Sequence of chain 1.B:
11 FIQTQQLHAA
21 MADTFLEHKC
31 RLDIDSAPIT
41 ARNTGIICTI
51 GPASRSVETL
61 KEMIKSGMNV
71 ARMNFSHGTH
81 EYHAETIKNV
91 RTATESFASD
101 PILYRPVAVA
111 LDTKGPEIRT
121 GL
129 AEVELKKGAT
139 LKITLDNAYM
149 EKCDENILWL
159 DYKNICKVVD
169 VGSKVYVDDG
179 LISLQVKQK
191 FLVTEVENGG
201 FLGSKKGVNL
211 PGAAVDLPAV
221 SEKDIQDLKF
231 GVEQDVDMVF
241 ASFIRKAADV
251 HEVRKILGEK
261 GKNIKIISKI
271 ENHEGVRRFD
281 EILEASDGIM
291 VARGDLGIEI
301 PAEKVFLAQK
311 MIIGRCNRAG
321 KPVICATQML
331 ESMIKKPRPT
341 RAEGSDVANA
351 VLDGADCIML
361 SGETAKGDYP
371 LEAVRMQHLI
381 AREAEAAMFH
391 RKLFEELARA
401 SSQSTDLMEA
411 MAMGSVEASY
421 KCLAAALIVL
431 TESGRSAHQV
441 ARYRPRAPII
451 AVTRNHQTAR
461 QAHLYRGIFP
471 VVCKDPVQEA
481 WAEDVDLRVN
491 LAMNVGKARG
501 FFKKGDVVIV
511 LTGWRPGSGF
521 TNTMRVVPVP

Binding-site contacts:
Ligand atom O3 contacts residue GLU271 of chain 1.B at 3.1 Å (salt-bridge).
Ligand atom CB contacts residue MET290 of chain 1.B at 3.9 Å (hydrophobic).
Ligand atom C contacts residue GLY294 of chain 1.B at 3.8 Å.
Ligand atom CB contacts residue ALA292 of chain 1.B at 4.1 Å (hydrophobic).
Ligand atom CB contacts residue ARG72 of chain 1.B at 4.0 Å.
Ligand atom C contacts residue MN1 of chain 1.U at 2.8 Å.
Ligand atom O3 contacts residue ALA292 of chain 1.B at 4.3 Å.
Ligand atom O contacts residue ASP295 of chain 1.B at 3.9 Å.
Ligand atom CA contacts residue ALA292 of chain 1.B at 3.8 Å (hydrophobic).
Ligand atom CA contacts residue GLU271 of chain 1.B at 3.7 Å.
Ligand atom O contacts residue ALA292 of chain 1.B at 3.2 Å.
Ligand atom C contacts residue GLU271 of chain 1.B at 3.5 Å.
Ligand atom OXT contacts residue GLY294 of chain 1.B at 3.9 Å.
Ligand atom O contacts residue ARG293 of chain 1.B at 3.4 Å (salt-bridge).
Ligand atom O3 contacts residue LYS269 of chain 1.B at 3.0 Å (salt-bridge).
Ligand atom O3 contacts residue ASP295 of chain 1.B at 3.8 Å.
Ligand atom C contacts residue ALA292 of chain 1.B at 3.6 Å (hydrophobic).
Ligand atom OXT contacts residue ASP295 of chain 1.B at 2.8 Å (salt-bridge).
Ligand atom OXT contacts residue MN1 of chain 1.U at 2.0 Å.
Ligand atom CA contacts residue THR327 of chain 1.B at 4.0 Å.
Ligand atom O contacts residue MN1 of chain 1.U at 4.1 Å.
Ligand atom CA contacts residue MN1 of chain 1.U at 2.8 Å.
Ligand atom CB contacts residue LYS269 of chain 1.B at 3.7 Å.
Ligand atom OXT contacts residue GLU271 of chain 1.B at 2.7 Å (salt-bridge).
Ligand atom O contacts residue THR327 of chain 1.B at 2.6 Å (h-bond).
Ligand atom C contacts residue ARG293 of chain 1.B at 4.3 Å.
Ligand atom O3 contacts residue MN1 of chain 1.U at 1.9 Å.
Ligand atom CA contacts residue LYS269 of chain 1.B at 3.7 Å.
Ligand atom CB contacts residue THR327 of chain 1.B at 3.5 Å.
Ligand atom O contacts residue GLY294 of chain 1.B at 2.9 Å (h-bond).
Ligand atom CB contacts residue MN1 of chain 1.U at 4.2 Å.
Ligand atom CA contacts residue ASP295 of chain 1.B at 4.4 Å.
Ligand atom C contacts residue THR327 of chain 1.B at 3.6 Å.
Ligand atom CB contacts residue MET359 of chain 1.B at 4.1 Å (hydrophobic).
Ligand atom C contacts residue ASP295 of chain 1.B at 3.8 Å.
Ligand atom OXT contacts residue ALA292 of chain 1.B at 3.8 Å.

The small molecule below binds the protein below.
Small molecule (SMILES): CC(=O)C(=O)O